Sequence of chain 2.A:
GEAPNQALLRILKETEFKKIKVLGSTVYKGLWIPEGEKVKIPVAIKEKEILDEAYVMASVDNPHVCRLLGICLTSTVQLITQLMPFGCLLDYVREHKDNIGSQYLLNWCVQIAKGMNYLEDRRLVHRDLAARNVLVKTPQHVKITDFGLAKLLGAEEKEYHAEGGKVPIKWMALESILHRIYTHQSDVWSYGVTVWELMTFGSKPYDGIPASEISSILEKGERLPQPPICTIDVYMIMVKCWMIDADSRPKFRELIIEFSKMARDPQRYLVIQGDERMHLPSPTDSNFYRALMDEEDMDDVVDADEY

A small-molecule ligand and the protein it binds are described below.
Small molecule (SMILES): CN(C)C/C=C/C(=O)Nc1cc2c(Nc3ccc(F)c(Cl)c3)ncnc2cc1O[C@H]1CCOC1

Sequence of chain 1.A:
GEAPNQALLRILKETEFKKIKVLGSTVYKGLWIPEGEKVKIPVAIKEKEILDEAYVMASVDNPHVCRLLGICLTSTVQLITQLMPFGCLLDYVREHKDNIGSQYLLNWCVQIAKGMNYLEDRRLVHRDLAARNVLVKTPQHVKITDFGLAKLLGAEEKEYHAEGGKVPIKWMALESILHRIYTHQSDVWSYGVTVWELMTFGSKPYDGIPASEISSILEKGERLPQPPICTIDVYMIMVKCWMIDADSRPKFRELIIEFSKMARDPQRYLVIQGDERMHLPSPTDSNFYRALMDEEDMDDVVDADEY

Binding-site contacts:
Ligand atom N2 contacts residue LEU309 of chain 2.A at 4.0 Å.
Ligand atom O20 contacts residue PHE103 of chain 1.A at 3.5 Å.
Ligand atom C34 contacts residue ASN116 of chain 1.A at 3.2 Å.
Ligand atom C33 contacts residue PRO156 of chain 1.A at 3.9 Å (hydrophobic).
Ligand atom C30 contacts residue TYR121 of chain 1.A at 4.0 Å (hydrophobic).
Ligand atom C4 contacts residue PHE305 of chain 2.A at 4.0 Å (hydrophobic).
Ligand atom C33 contacts residue TYR109 of chain 1.A at 3.4 Å (hydrophobic).
Ligand atom N2 contacts residue ALA308 of chain 2.A at 3.6 Å.
Ligand atom C33 contacts residue TYR121 of chain 1.A at 3.4 Å (hydrophobic).
Ligand atom F18 contacts residue PRO300 of chain 2.A at 3.4 Å.
Ligand atom N32 contacts residue TYR121 of chain 1.A at 3.8 Å.
Ligand atom C22 contacts residue PHE103 of chain 1.A at 3.5 Å (hydrophobic).
Ligand atom C21 contacts residue PHE103 of chain 1.A at 3.6 Å (hydrophobic).
Ligand atom N11 contacts residue PHE305 of chain 2.A at 3.4 Å.
Ligand atom C34 contacts residue ILE117 of chain 1.A at 3.2 Å (hydrophobic).
Ligand atom C17 contacts residue PHE305 of chain 2.A at 3.8 Å (hydrophobic).
Ligand atom C14 contacts residue ALA308 of chain 2.A at 3.6 Å (hydrophobic).
Ligand atom C16 contacts residue PHE305 of chain 2.A at 3.7 Å (hydrophobic).
Ligand atom C30 contacts residue TYR109 of chain 1.A at 3.7 Å (hydrophobic).
Ligand atom CL1 contacts residue ALA308 of chain 2.A at 3.4 Å.
Ligand atom C15 contacts residue PRO300 of chain 2.A at 3.8 Å (hydrophobic).
Ligand atom C27 contacts residue PRO156 of chain 1.A at 3.8 Å (hydrophobic).
Ligand atom N32 contacts residue ASN116 of chain 1.A at 3.9 Å.
Ligand atom C4 contacts residue LEU309 of chain 2.A at 3.9 Å (hydrophobic).
Ligand atom C9 contacts residue PHE103 of chain 1.A at 3.6 Å (hydrophobic).
Ligand atom CL1 contacts residue ASN304 of chain 2.A at 3.7 Å.
Ligand atom C30 contacts residue HIS296 of chain 1.A at 3.9 Å.
Ligand atom C34 contacts residue HIS113 of chain 1.A at 3.9 Å.
Ligand atom C5 contacts residue LEU309 of chain 2.A at 3.4 Å (hydrophobic).
Ligand atom N3 contacts residue LEU309 of chain 2.A at 3.5 Å.
Ligand atom O23 contacts residue HIS113 of chain 1.A at 3.6 Å.
Ligand atom O29 contacts residue PRO156 of chain 1.A at 3.8 Å.
Ligand atom C31 contacts residue TYR109 of chain 1.A at 3.6 Å (hydrophobic).
Ligand atom C10 contacts residue LEU309 of chain 2.A at 3.9 Å (hydrophobic).
Ligand atom C6 contacts residue LEU309 of chain 2.A at 3.6 Å (hydrophobic).
Ligand atom C1 contacts residue LEU309 of chain 2.A at 3.8 Å (hydrophobic).
Ligand atom C1 contacts residue ALA308 of chain 2.A at 3.4 Å (hydrophobic).
Ligand atom C12 contacts residue ALA308 of chain 2.A at 3.9 Å (hydrophobic).
Ligand atom C28 contacts residue TYR109 of chain 1.A at 3.4 Å (hydrophobic).
Ligand atom N32 contacts residue TYR109 of chain 1.A at 4.0 Å.